Binding-site contacts:
Ligand atom C6 contacts residue ILE254 of chain 1.E at 3.9 Å (hydrophobic).
Ligand atom C5 contacts residue ILE254 of chain 1.E at 4.1 Å (hydrophobic).
Ligand atom C6 contacts residue MET128 of chain 1.E at 3.8 Å (hydrophobic).
Ligand atom C2 contacts residue TRP129 of chain 1.E at 4.2 Å (hydrophobic).
Ligand atom O3 contacts residue ASN195 of chain 1.E at 4.3 Å.
Ligand atom C6 contacts residue CYS248 of chain 1.E at 4.3 Å (hydrophobic).
Ligand atom C7 contacts residue ASN105 of chain 1.E at 3.7 Å.
Ligand atom C4 contacts residue THR130 of chain 1.E at 4.3 Å.
Ligand atom O3 contacts residue SER260 of chain 1.E at 2.9 Å (h-bond).
Ligand atom N1 contacts residue ASN191 of chain 1.E at 4.1 Å.
Ligand atom N1 contacts residue NAD1 of chain 1.SA at 4.2 Å.
Ligand atom C8 contacts residue ASN191 of chain 1.E at 3.7 Å.
Ligand atom C2 contacts residue MET128 of chain 1.E at 4.2 Å (hydrophobic).
Ligand atom O3 contacts residue NAD1 of chain 1.SA at 4.3 Å.
Ligand atom O1 contacts residue ASN105 of chain 1.E at 3.1 Å (h-bond).
Ligand atom C8 contacts residue ASN195 of chain 1.E at 4.1 Å.
Ligand atom O2 contacts residue ASN105 of chain 1.E at 2.9 Å (h-bond).
Ligand atom C5 contacts residue VAL190 of chain 1.E at 4.0 Å (hydrophobic).
Ligand atom C2 contacts residue ILE254 of chain 1.E at 4.3 Å (hydrophobic).
Ligand atom O2 contacts residue ASN191 of chain 1.E at 3.7 Å.
Ligand atom C8 contacts residue NAD1 of chain 1.SA at 3.8 Å.
Ligand atom O3 contacts residue PRO259 of chain 1.E at 3.7 Å.
Ligand atom O2 contacts residue ASN195 of chain 1.E at 3.6 Å.
Ligand atom C2 contacts residue THR130 of chain 1.E at 4.0 Å.
Ligand atom C4 contacts residue MET128 of chain 1.E at 3.7 Å (hydrophobic).
Ligand atom C8 contacts residue ASN105 of chain 1.E at 3.7 Å.
Ligand atom O1 contacts residue LYS187 of chain 1.E at 2.6 Å (salt-bridge).
Ligand atom C7 contacts residue ASN191 of chain 1.E at 3.3 Å.
Ligand atom C1 contacts residue LYS187 of chain 1.E at 4.3 Å.
Ligand atom C2 contacts residue LYS187 of chain 1.E at 4.0 Å.
Ligand atom C3 contacts residue VAL190 of chain 1.E at 4.2 Å (hydrophobic).
Ligand atom C7 contacts residue NAD1 of chain 1.SA at 3.7 Å.
Ligand atom C7 contacts residue LYS187 of chain 1.E at 3.7 Å.
Ligand atom O1 contacts residue NAD1 of chain 1.SA at 3.4 Å.
Ligand atom O2 contacts residue SER260 of chain 1.E at 2.6 Å (h-bond).
Ligand atom O1 contacts residue ASN191 of chain 1.E at 2.9 Å (h-bond).
Ligand atom O2 contacts residue NAD1 of chain 1.SA at 3.8 Å.
Ligand atom C4 contacts residue ILE254 of chain 1.E at 4.0 Å (hydrophobic).
Ligand atom C5 contacts residue CYS248 of chain 1.E at 3.5 Å (hydrophobic).
Ligand atom C8 contacts residue SER260 of chain 1.E at 3.4 Å.

This small molecule binds to this protein.
Small molecule (SMILES): O=C(O)C(=O)Nc1ccccc1

Sequence of chain 1.E:
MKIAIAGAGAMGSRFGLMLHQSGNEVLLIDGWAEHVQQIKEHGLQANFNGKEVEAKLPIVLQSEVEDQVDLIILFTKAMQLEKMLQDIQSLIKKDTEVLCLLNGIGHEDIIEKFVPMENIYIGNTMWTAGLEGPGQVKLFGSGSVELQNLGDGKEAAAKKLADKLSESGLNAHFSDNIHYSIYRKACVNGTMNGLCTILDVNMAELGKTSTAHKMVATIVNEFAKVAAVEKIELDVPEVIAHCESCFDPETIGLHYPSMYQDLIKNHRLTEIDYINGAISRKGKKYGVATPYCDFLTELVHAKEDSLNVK